Sequence of chain 1.E:
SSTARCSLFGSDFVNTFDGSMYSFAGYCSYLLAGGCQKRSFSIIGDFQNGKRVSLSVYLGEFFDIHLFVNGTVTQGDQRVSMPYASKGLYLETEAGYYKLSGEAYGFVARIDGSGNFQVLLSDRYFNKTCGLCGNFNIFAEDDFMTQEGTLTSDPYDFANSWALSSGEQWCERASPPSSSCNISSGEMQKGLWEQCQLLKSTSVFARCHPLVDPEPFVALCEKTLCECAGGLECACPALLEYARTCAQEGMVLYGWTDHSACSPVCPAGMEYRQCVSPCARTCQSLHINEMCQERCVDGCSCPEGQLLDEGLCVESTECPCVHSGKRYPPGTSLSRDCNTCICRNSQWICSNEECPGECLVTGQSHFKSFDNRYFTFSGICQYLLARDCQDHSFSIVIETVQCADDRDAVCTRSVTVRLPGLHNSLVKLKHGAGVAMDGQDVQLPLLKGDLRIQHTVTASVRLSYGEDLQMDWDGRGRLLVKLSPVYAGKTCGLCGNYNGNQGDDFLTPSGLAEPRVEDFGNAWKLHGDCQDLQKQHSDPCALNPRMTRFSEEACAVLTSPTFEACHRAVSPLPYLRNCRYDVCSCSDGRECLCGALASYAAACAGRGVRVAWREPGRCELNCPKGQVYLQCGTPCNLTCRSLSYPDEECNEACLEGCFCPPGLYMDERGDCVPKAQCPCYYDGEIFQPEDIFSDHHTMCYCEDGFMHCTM

Binding-site contacts:
Ligand atom O5 contacts residue ASN134 of chain 1.E at 2.4 Å (h-bond).
Ligand atom C1 contacts residue ASN134 of chain 1.E at 1.4 Å.
Ligand atom N2 contacts residue ASN134 of chain 1.E at 2.8 Å (h-bond).
Ligand atom C3 contacts residue ASN134 of chain 1.E at 3.7 Å.
Ligand atom C8 contacts residue PHE133 of chain 1.E at 4.2 Å (hydrophobic).
Ligand atom C2 contacts residue ASN134 of chain 1.E at 2.4 Å.
Ligand atom O7 contacts residue PHE133 of chain 1.E at 4.5 Å.
Ligand atom O7 contacts residue ASN134 of chain 1.E at 3.0 Å (h-bond).
Ligand atom C5 contacts residue ASN134 of chain 1.E at 3.6 Å.
Ligand atom C4 contacts residue ASN134 of chain 1.E at 4.2 Å.
Ligand atom C8 contacts residue ASN134 of chain 1.E at 4.2 Å.
Ligand atom C7 contacts residue ASN134 of chain 1.E at 3.1 Å.

This protein binds this small molecule.
Small molecule (SMILES): CC(=O)N[C@@H]1[C@@H](O)[C@H](O)[C@@H](CO)O[C@H]1O